A protein and the small-molecule ligand that binds it are described below.
Small molecule (SMILES): C[S@@H](CCCN)C[C@H]1O[C@@H](n2cnc3c(N)ncnc32)[C@H](O)[C@@H]1O

Sequence of chain 1.B:
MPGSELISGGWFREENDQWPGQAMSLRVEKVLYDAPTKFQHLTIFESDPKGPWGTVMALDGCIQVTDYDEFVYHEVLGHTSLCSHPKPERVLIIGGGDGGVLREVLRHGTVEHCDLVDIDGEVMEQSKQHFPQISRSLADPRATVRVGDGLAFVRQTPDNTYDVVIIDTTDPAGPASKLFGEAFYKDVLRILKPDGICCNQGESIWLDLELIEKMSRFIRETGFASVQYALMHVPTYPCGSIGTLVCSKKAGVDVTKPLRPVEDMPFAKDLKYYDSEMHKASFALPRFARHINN

Binding-site contacts:
Ligand atom O2' contacts residue GLN48 of chain 1.B at 3.0 Å (h-bond).
Ligand atom N7 contacts residue ALA184 of chain 1.B at 3.3 Å (h-bond).
Ligand atom C5 contacts residue ILE127 of chain 1.B at 3.5 Å (hydrophobic).
Ligand atom O2' contacts residue ASP128 of chain 1.B at 3.5 Å.
Ligand atom C8 contacts residue THR178 of chain 1.B at 3.3 Å.
Ligand atom N contacts residue ASP176 of chain 1.B at 2.6 Å (salt-bridge).
Ligand atom C6 contacts residue LEU187 of chain 1.B at 3.5 Å (hydrophobic).
Ligand atom O4' contacts residue THR178 of chain 1.B at 3.4 Å (h-bond).
Ligand atom SD contacts residue ASP106 of chain 1.B at 3.3 Å (salt-bridge).
Ligand atom C4' contacts residue ASP176 of chain 1.B at 3.5 Å.
Ligand atom CE contacts residue ASP106 of chain 1.B at 3.3 Å.
Ligand atom N contacts residue ASP106 of chain 1.B at 2.7 Å (salt-bridge).
Ligand atom N1 contacts residue GLY158 of chain 1.B at 2.9 Å (h-bond).
Ligand atom C4 contacts residue ILE127 of chain 1.B at 3.5 Å (hydrophobic).
Ligand atom N6 contacts residue PRO183 of chain 1.B at 3.0 Å (h-bond).
Ligand atom C2' contacts residue ASP126 of chain 1.B at 3.4 Å.
Ligand atom C5' contacts residue ASP176 of chain 1.B at 3.3 Å.
Ligand atom O3' contacts residue ASP126 of chain 1.B at 2.7 Å (salt-bridge).
Ligand atom CA contacts residue TYR245 of chain 1.B at 3.5 Å (hydrophobic).
Ligand atom C2 contacts residue GLY158 of chain 1.B at 3.5 Å.
Ligand atom C2 contacts residue ILE127 of chain 1.B at 3.2 Å (hydrophobic).
Ligand atom O3' contacts residue VAL131 of chain 1.B at 3.4 Å.
Ligand atom C1' contacts residue ASP126 of chain 1.B at 3.4 Å.
Ligand atom CE contacts residue GLN72 of chain 1.B at 3.2 Å.
Ligand atom C3' contacts residue ASP126 of chain 1.B at 3.3 Å.
Ligand atom CB contacts residue GLN72 of chain 1.B at 3.5 Å.
Ligand atom N6 contacts residue ASP157 of chain 1.B at 2.8 Å (salt-bridge).
Ligand atom C4' contacts residue ASP126 of chain 1.B at 3.4 Å.
Ligand atom O4' contacts residue THR177 of chain 1.B at 3.5 Å.
Ligand atom CA contacts residue HIS82 of chain 1.B at 3.5 Å.
Ligand atom O2' contacts residue ASP126 of chain 1.B at 2.6 Å (salt-bridge).
Ligand atom N contacts residue HIS82 of chain 1.B at 3.0 Å (h-bond).
Ligand atom C5' contacts residue THR178 of chain 1.B at 3.5 Å.
Ligand atom CG contacts residue GLN72 of chain 1.B at 3.3 Å.
Ligand atom N3 contacts residue ILE127 of chain 1.B at 3.2 Å (h-bond).
Ligand atom N7 contacts residue PRO183 of chain 1.B at 3.4 Å.
Ligand atom N3 contacts residue GLY103 of chain 1.B at 3.5 Å.
Ligand atom CG contacts residue ASP176 of chain 1.B at 3.2 Å.
Ligand atom O4' contacts residue ASP176 of chain 1.B at 3.5 Å (salt-bridge).
Ligand atom CA contacts residue TYR81 of chain 1.B at 3.5 Å (hydrophobic).